Binding-site contacts:
Ligand atom O7 contacts residue ASN706 of chain 1.B at 3.8 Å.
Ligand atom C2 contacts residue ASN706 of chain 1.B at 2.6 Å.
Ligand atom C8 contacts residue ILE791 of chain 1.C at 4.1 Å (hydrophobic).
Ligand atom C3 contacts residue ASN706 of chain 1.B at 3.9 Å.
Ligand atom C1 contacts residue TYR793 of chain 1.C at 3.5 Å (hydrophobic).
Ligand atom C7 contacts residue ASN706 of chain 1.B at 3.3 Å.
Ligand atom C1 contacts residue ASN706 of chain 1.B at 1.4 Å.
Ligand atom O7 contacts residue ILE791 of chain 1.C at 4.5 Å.
Ligand atom C5 contacts residue TYR793 of chain 1.C at 3.8 Å (hydrophobic).
Ligand atom N2 contacts residue ASN706 of chain 1.B at 3.0 Å (h-bond).
Ligand atom C5 contacts residue ASN706 of chain 1.B at 3.6 Å.
Ligand atom C6 contacts residue TYR793 of chain 1.C at 4.3 Å (hydrophobic).
Ligand atom C4 contacts residue ASN706 of chain 1.B at 4.2 Å.
Ligand atom N2 contacts residue ILE791 of chain 1.C at 4.4 Å.
Ligand atom C8 contacts residue ASN706 of chain 1.B at 3.9 Å.
Ligand atom O5 contacts residue ASN706 of chain 1.B at 2.3 Å (h-bond).
Ligand atom C7 contacts residue ILE791 of chain 1.C at 4.3 Å (hydrophobic).
Ligand atom O5 contacts residue TYR793 of chain 1.C at 3.6 Å.
Ligand atom C8 contacts residue SER705 of chain 1.B at 3.9 Å.

The small molecule below binds the protein below.
Small molecule (SMILES): CC(=O)N[C@@H]1[C@@H](O)[C@H](O)[C@@H](CO)O[C@H]1O

Sequence of chain 1.C:
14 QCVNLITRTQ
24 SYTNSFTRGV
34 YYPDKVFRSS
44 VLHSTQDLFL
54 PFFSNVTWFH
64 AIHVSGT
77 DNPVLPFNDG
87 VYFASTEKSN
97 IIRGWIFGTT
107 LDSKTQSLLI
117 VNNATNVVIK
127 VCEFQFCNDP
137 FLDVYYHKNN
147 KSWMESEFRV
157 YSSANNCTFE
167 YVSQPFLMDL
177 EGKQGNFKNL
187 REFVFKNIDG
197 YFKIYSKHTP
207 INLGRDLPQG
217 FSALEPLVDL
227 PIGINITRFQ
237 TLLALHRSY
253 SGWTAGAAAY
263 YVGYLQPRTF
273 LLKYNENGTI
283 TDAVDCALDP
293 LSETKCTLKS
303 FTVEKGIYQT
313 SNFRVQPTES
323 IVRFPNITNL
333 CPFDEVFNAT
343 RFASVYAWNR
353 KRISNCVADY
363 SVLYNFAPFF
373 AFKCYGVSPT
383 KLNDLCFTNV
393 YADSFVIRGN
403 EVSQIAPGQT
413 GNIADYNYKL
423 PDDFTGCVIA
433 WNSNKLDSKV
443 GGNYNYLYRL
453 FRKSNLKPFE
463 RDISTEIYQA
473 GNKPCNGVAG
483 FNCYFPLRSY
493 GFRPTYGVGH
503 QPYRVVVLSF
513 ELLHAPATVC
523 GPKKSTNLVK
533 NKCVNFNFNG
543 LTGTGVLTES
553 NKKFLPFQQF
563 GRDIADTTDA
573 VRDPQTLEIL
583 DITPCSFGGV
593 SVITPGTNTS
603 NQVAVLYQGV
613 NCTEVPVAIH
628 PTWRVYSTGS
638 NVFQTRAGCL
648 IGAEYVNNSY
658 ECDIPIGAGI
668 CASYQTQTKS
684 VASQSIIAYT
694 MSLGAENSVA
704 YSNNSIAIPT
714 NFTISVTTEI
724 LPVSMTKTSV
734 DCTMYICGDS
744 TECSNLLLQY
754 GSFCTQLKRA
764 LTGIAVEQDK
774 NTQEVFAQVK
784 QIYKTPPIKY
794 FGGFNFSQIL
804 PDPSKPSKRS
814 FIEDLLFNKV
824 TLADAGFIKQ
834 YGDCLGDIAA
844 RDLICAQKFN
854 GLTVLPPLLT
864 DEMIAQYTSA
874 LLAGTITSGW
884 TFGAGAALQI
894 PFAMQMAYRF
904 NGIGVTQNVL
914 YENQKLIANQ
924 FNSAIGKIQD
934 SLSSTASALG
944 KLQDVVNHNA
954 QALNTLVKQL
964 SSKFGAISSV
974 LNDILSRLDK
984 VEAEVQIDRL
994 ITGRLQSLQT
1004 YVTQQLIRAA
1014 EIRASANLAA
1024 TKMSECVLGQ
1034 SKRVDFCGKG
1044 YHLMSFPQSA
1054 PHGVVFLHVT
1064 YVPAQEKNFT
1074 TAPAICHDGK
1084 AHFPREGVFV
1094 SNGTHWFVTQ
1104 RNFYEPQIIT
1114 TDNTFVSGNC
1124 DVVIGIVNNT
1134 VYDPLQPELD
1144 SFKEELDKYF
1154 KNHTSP

Sequence of chain 1.B:
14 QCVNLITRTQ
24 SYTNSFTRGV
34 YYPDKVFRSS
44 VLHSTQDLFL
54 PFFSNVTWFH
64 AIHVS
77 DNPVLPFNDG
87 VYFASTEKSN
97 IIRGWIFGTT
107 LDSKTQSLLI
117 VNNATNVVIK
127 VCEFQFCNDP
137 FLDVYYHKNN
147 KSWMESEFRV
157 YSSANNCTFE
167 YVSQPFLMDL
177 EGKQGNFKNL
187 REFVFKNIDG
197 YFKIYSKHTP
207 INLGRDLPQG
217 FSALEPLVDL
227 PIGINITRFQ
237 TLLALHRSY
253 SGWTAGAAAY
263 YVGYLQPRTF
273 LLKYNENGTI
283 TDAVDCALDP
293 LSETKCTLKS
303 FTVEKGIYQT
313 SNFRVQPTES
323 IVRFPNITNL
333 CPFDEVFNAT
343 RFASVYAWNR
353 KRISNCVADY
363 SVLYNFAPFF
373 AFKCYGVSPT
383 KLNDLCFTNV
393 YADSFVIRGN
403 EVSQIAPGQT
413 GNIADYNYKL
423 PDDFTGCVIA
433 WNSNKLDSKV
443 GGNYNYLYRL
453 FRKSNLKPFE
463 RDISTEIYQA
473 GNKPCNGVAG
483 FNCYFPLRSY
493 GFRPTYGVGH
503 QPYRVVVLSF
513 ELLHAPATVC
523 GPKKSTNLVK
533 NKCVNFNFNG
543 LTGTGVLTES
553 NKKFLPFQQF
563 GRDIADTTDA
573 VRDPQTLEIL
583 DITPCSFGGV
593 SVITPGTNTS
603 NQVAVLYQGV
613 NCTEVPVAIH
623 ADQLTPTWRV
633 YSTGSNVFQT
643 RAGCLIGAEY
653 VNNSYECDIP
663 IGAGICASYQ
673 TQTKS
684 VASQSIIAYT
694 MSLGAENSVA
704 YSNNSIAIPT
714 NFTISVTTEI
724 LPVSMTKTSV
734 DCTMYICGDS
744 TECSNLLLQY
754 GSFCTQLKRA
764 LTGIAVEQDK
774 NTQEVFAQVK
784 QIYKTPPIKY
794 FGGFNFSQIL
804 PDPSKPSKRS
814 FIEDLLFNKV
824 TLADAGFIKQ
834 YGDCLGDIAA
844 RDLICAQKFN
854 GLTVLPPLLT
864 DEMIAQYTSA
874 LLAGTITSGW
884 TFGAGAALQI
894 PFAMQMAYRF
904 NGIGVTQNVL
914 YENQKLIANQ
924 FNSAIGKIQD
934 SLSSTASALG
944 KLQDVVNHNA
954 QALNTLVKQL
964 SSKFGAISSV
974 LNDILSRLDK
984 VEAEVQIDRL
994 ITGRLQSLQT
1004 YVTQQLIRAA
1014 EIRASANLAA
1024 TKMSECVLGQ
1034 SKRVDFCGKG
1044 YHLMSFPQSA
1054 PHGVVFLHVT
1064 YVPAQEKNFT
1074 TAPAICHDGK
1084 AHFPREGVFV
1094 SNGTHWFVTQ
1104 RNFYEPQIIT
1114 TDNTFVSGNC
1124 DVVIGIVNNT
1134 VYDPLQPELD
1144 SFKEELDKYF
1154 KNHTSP